Sequence of chain 1.A:
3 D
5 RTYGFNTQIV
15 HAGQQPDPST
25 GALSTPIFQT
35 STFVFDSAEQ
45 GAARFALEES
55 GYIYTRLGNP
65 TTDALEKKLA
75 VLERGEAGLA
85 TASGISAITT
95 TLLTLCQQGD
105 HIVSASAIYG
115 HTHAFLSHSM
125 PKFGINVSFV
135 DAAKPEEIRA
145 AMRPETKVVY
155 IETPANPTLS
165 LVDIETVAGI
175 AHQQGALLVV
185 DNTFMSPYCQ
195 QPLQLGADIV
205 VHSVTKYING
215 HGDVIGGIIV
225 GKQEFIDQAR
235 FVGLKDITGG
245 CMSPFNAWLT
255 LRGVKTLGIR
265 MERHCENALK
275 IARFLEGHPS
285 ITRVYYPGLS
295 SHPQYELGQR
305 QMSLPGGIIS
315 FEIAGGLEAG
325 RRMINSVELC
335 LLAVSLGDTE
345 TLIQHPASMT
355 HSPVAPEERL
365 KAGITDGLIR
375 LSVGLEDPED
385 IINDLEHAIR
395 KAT

Sequence of chain 3.A:
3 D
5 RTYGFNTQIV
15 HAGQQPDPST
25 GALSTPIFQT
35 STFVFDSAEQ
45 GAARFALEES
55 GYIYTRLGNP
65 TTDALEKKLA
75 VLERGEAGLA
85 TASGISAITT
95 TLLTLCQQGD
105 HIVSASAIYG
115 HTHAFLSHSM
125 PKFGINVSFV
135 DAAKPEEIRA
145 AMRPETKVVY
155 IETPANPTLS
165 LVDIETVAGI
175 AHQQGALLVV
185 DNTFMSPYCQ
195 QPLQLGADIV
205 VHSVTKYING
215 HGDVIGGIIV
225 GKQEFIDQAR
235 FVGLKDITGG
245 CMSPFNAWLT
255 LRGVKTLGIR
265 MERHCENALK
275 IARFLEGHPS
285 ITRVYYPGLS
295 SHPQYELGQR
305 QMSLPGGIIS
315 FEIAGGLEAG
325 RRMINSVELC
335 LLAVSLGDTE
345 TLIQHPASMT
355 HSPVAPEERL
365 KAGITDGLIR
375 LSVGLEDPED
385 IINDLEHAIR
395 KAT

This protein binds this small molecule.
Small molecule (SMILES): CCCC[C@H](N)C(=O)O

Binding-site contacts:
Ligand atom OXT contacts residue PY61 of chain 3.E at 0.9 Å.
Ligand atom CA contacts residue PY61 of chain 3.E at 0.8 Å.
Ligand atom C contacts residue PLP1 of chain 3.B at 3.7 Å.
Ligand atom CE contacts residue PHE49 of chain 1.A at 3.4 Å (hydrophobic).
Ligand atom CG contacts residue HIS115 of chain 3.A at 3.8 Å.
Ligand atom CG contacts residue PY61 of chain 3.E at 0.9 Å.
Ligand atom CB contacts residue VAL338 of chain 3.A at 3.7 Å (hydrophobic).
Ligand atom CD contacts residue TYR113 of chain 3.A at 3.8 Å (hydrophobic).
Ligand atom O contacts residue SER339 of chain 3.A at 3.1 Å (h-bond).
Ligand atom CD contacts residue HIS115 of chain 3.A at 3.8 Å.
Ligand atom CE contacts residue HIS115 of chain 3.A at 3.9 Å.
Ligand atom OXT contacts residue TYR113 of chain 3.A at 3.1 Å.
Ligand atom OXT contacts residue LYS210 of chain 3.A at 3.5 Å.
Ligand atom C contacts residue PY61 of chain 3.E at 0.9 Å.
Ligand atom N contacts residue TYR58 of chain 1.A at 3.3 Å.
Ligand atom O contacts residue ARG374 of chain 3.A at 3.1 Å (salt-bridge).
Ligand atom CB contacts residue TYR113 of chain 3.A at 3.1 Å (hydrophobic).
Ligand atom N contacts residue PLP1 of chain 3.B at 3.1 Å.
Ligand atom O contacts residue PY61 of chain 3.E at 0.4 Å (h-bond).
Ligand atom CB contacts residue PY61 of chain 3.E at 0.8 Å.
Ligand atom C contacts residue LYS210 of chain 3.A at 3.6 Å.
Ligand atom CE contacts residue PY61 of chain 3.E at 2.1 Å.
Ligand atom CA contacts residue TYR58 of chain 1.A at 4.0 Å (hydrophobic).
Ligand atom CA contacts residue SER339 of chain 3.A at 3.6 Å.
Ligand atom N contacts residue ARG60 of chain 1.A at 4.1 Å.
Ligand atom CD contacts residue VAL338 of chain 3.A at 4.0 Å (hydrophobic).
Ligand atom CG contacts residue TYR113 of chain 3.A at 2.5 Å (hydrophobic).
Ligand atom CA contacts residue VAL338 of chain 3.A at 4.2 Å (hydrophobic).
Ligand atom OXT contacts residue PLP1 of chain 3.B at 2.8 Å.
Ligand atom CA contacts residue PLP1 of chain 3.B at 4.0 Å.
Ligand atom CD contacts residue TYR58 of chain 1.A at 4.0 Å (hydrophobic).
Ligand atom C contacts residue TYR113 of chain 3.A at 3.5 Å (hydrophobic).
Ligand atom N contacts residue LYS210 of chain 3.A at 3.1 Å (salt-bridge).
Ligand atom C contacts residue SER339 of chain 3.A at 3.6 Å.
Ligand atom CA contacts residue LYS210 of chain 3.A at 3.5 Å.
Ligand atom CA contacts residue TYR113 of chain 3.A at 3.4 Å (hydrophobic).
Ligand atom N contacts residue PY61 of chain 3.E at 0.7 Å.
Ligand atom CG contacts residue TYR58 of chain 1.A at 4.1 Å (hydrophobic).
Ligand atom N contacts residue TYR113 of chain 3.A at 2.6 Å (h-bond).
Ligand atom CD contacts residue PY61 of chain 3.E at 0.8 Å.